Sequence of chain 1.A:
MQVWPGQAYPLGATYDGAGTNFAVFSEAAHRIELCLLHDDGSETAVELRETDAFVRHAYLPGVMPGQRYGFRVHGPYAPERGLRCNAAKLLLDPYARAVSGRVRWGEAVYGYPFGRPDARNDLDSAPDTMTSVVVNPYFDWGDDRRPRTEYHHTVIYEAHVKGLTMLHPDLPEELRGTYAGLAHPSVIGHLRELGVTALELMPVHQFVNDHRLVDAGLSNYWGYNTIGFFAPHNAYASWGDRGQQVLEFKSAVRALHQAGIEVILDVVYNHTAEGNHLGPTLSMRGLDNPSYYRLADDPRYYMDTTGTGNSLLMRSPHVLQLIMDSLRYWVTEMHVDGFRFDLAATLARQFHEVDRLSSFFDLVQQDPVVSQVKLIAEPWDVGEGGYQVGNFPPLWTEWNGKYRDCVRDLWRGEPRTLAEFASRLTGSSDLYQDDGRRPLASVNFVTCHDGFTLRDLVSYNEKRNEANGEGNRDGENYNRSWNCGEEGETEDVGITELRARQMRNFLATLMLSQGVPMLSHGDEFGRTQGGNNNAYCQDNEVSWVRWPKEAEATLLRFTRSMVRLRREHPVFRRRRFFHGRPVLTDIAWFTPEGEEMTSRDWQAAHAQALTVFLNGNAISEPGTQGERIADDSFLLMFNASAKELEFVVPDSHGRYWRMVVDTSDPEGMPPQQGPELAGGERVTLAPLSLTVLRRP

Binding-site contacts:
Ligand atom N21 contacts residue THR54 of chain 1.F at 2.7 Å (h-bond).
Ligand atom N91 contacts residue ARG582 of chain 1.A at 3.6 Å.
Ligand atom N1 contacts residue ARG34 of chain 1.F at 3.2 Å.
Ligand atom O6 contacts residue ARG34 of chain 1.F at 3.6 Å.
Ligand atom C2 contacts residue ARG52 of chain 1.F at 3.4 Å.
Ligand atom O61 contacts residue ARG441 of chain 1.A at 2.8 Å (salt-bridge).
Ligand atom N71 contacts residue ARG52 of chain 1.F at 3.6 Å (salt-bridge).
Ligand atom C21 contacts residue THR54 of chain 1.F at 2.7 Å.
Ligand atom O11 contacts residue ARG52 of chain 1.F at 3.6 Å (salt-bridge).
Ligand atom O4A contacts residue ARG582 of chain 1.A at 3.6 Å.
Ligand atom N2 contacts residue GLU50 of chain 1.F at 2.7 Å (salt-bridge).
Ligand atom N2 contacts residue ARG52 of chain 1.F at 3.7 Å.
Ligand atom N1 contacts residue ARG52 of chain 1.F at 3.5 Å (salt-bridge).
Ligand atom C5 contacts residue ARG52 of chain 1.F at 3.5 Å.
Ligand atom N11 contacts residue THR54 of chain 1.F at 1.8 Å (h-bond).
Ligand atom C6 contacts residue HIS33 of chain 1.F at 3.5 Å.
Ligand atom N71 contacts residue ARG582 of chain 1.A at 3.1 Å (salt-bridge).
Ligand atom C61 contacts residue ARG441 of chain 1.A at 3.3 Å.
Ligand atom C21 contacts residue ARG441 of chain 1.A at 3.4 Å.
Ligand atom N9 contacts residue ARG52 of chain 1.F at 3.5 Å (salt-bridge).
Ligand atom C4 contacts residue ARG52 of chain 1.F at 3.4 Å.
Ligand atom O11 contacts residue ARG582 of chain 1.A at 3.3 Å (salt-bridge).
Ligand atom O6 contacts residue ARG59 of chain 1.F at 2.7 Å (salt-bridge).
Ligand atom N3 contacts residue ARG52 of chain 1.F at 3.1 Å (salt-bridge).
Ligand atom C81 contacts residue ARG582 of chain 1.A at 3.1 Å.
Ligand atom N21 contacts residue ARG441 of chain 1.A at 3.5 Å.
Ligand atom N1 contacts residue GLU50 of chain 1.F at 2.8 Å (salt-bridge).
Ligand atom N31 contacts residue ARG441 of chain 1.A at 3.6 Å.
Ligand atom C6 contacts residue ARG52 of chain 1.F at 3.6 Å.
Ligand atom N11 contacts residue ARG441 of chain 1.A at 3.2 Å (salt-bridge).
Ligand atom C6 contacts residue ARG34 of chain 1.F at 3.5 Å.
Ligand atom O6 contacts residue HIS33 of chain 1.F at 2.5 Å (h-bond).
Ligand atom N21 contacts residue GLY439 of chain 1.A at 3.3 Å (h-bond).
Ligand atom C61 contacts residue THR54 of chain 1.F at 2.8 Å.
Ligand atom O61 contacts residue GLU53 of chain 1.F at 3.7 Å.
Ligand atom O5A contacts residue PHE583 of chain 1.A at 3.5 Å (h-bond).
Ligand atom O4A contacts residue PHE583 of chain 1.A at 3.6 Å.
Ligand atom C5 contacts residue ARG34 of chain 1.F at 3.4 Å.
Ligand atom O61 contacts residue THR54 of chain 1.F at 3.0 Å (h-bond).
Ligand atom C2 contacts residue GLU50 of chain 1.F at 3.2 Å.

Sequence of chain 1.F:
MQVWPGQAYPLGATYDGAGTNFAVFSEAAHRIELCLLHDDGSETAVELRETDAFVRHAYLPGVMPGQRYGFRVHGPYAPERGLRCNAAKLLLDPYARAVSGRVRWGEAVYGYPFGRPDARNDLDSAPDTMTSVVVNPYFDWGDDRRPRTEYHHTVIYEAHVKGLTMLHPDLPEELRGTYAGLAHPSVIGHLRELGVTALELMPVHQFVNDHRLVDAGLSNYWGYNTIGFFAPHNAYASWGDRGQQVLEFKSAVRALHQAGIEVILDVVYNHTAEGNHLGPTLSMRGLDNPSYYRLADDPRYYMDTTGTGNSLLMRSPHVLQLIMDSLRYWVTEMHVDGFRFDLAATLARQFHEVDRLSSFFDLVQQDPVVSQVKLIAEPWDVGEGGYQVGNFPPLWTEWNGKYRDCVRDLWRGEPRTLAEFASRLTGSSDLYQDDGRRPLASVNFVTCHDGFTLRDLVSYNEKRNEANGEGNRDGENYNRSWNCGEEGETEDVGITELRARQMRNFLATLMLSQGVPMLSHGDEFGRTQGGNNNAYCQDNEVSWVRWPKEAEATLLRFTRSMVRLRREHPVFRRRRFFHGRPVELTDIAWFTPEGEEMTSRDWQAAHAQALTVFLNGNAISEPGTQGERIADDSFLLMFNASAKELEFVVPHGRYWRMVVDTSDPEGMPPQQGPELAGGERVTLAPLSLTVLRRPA

The protein below binds the small molecule below.
Small molecule (SMILES): Nc1nc2c(ncn2[C@@H]2O[C@@H]3CO[P](=O)(O)O[C@H]4[C@@H](O)[C@H](n5cnc6c(=O)[nH]c(N)nc65)O[C@@H]4CO[P](=O)(O)O[C@H]3[C@H]2O)c(=O)[nH]1